The protein below binds the small molecule below.
Small molecule (SMILES): CC(=O)N[C@@H]1[C@@H](O)[C@H](O)[C@@H](CO)O[C@H]1O

Binding-site contacts:
Ligand atom C2 contacts residue ASN222 of chain 1.D at 2.5 Å.
Ligand atom C5 contacts residue ASN222 of chain 1.D at 3.6 Å.
Ligand atom C8 contacts residue ASN222 of chain 1.D at 4.4 Å.
Ligand atom C1 contacts residue ASN222 of chain 1.D at 1.4 Å.
Ligand atom C5 contacts residue LYS212 of chain 1.D at 4.3 Å.
Ligand atom C5 contacts residue ASN210 of chain 1.D at 3.8 Å.
Ligand atom O6 contacts residue LYS212 of chain 1.D at 3.2 Å.
Ligand atom C6 contacts residue ASN210 of chain 1.D at 3.7 Å.
Ligand atom C6 contacts residue LYS212 of chain 1.D at 3.6 Å.
Ligand atom O6 contacts residue GLU248 of chain 1.D at 3.8 Å.
Ligand atom C7 contacts residue ASN222 of chain 1.D at 3.2 Å.
Ligand atom O4 contacts residue LYS212 of chain 1.D at 4.1 Å.
Ligand atom O5 contacts residue ASN210 of chain 1.D at 3.0 Å.
Ligand atom C6 contacts residue GLU248 of chain 1.D at 4.4 Å.
Ligand atom O5 contacts residue ASN222 of chain 1.D at 2.3 Å (h-bond).
Ligand atom C4 contacts residue LYS212 of chain 1.D at 4.0 Å.
Ligand atom N2 contacts residue ASN222 of chain 1.D at 3.0 Å (h-bond).
Ligand atom C1 contacts residue ASN210 of chain 1.D at 3.5 Å.
Ligand atom C3 contacts residue ASN222 of chain 1.D at 3.8 Å.
Ligand atom O6 contacts residue ASN210 of chain 1.D at 2.5 Å (h-bond).
Ligand atom O6 contacts residue ASN222 of chain 1.D at 4.5 Å.
Ligand atom C4 contacts residue ASN222 of chain 1.D at 4.2 Å.
Ligand atom O7 contacts residue ASN222 of chain 1.D at 3.0 Å (h-bond).

Sequence of chain 1.D:
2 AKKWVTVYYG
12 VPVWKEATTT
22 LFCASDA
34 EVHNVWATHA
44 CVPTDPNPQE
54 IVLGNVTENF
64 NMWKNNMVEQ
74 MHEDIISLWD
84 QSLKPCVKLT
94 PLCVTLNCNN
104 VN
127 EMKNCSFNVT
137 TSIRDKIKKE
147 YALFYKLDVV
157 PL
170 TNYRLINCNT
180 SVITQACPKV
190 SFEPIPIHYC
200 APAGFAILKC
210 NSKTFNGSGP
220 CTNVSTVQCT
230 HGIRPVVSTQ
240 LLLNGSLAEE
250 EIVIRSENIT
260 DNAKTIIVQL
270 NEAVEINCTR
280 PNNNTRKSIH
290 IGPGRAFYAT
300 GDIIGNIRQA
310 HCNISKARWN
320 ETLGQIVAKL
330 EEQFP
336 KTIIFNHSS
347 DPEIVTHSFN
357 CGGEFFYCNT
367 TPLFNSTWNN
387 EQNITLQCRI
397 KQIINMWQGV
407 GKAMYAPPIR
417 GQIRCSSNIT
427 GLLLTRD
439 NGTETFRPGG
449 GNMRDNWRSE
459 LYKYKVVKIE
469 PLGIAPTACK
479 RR